Binding-site contacts:
Ligand atom C2 contacts residue ASN61 of chain 1.A at 2.5 Å.
Ligand atom C8 contacts residue SER60 of chain 1.A at 4.3 Å.
Ligand atom C5 contacts residue ASN61 of chain 1.A at 3.7 Å.
Ligand atom C7 contacts residue ASN61 of chain 1.A at 3.1 Å.
Ligand atom O7 contacts residue ASN74 of chain 1.E at 3.8 Å.
Ligand atom O3 contacts residue SER75 of chain 1.E at 3.7 Å.
Ligand atom C4 contacts residue ASN61 of chain 1.A at 4.3 Å.
Ligand atom C8 contacts residue ASN61 of chain 1.A at 4.3 Å.
Ligand atom C4 contacts residue SER75 of chain 1.E at 4.2 Å.
Ligand atom O7 contacts residue ASN61 of chain 1.A at 3.0 Å (h-bond).
Ligand atom N2 contacts residue ASN61 of chain 1.A at 2.9 Å (h-bond).
Ligand atom O5 contacts residue ASN61 of chain 1.A at 2.4 Å (h-bond).
Ligand atom C3 contacts residue ASN61 of chain 1.A at 3.8 Å.
Ligand atom C1 contacts residue ASN61 of chain 1.A at 1.5 Å.

Sequence of chain 1.A:
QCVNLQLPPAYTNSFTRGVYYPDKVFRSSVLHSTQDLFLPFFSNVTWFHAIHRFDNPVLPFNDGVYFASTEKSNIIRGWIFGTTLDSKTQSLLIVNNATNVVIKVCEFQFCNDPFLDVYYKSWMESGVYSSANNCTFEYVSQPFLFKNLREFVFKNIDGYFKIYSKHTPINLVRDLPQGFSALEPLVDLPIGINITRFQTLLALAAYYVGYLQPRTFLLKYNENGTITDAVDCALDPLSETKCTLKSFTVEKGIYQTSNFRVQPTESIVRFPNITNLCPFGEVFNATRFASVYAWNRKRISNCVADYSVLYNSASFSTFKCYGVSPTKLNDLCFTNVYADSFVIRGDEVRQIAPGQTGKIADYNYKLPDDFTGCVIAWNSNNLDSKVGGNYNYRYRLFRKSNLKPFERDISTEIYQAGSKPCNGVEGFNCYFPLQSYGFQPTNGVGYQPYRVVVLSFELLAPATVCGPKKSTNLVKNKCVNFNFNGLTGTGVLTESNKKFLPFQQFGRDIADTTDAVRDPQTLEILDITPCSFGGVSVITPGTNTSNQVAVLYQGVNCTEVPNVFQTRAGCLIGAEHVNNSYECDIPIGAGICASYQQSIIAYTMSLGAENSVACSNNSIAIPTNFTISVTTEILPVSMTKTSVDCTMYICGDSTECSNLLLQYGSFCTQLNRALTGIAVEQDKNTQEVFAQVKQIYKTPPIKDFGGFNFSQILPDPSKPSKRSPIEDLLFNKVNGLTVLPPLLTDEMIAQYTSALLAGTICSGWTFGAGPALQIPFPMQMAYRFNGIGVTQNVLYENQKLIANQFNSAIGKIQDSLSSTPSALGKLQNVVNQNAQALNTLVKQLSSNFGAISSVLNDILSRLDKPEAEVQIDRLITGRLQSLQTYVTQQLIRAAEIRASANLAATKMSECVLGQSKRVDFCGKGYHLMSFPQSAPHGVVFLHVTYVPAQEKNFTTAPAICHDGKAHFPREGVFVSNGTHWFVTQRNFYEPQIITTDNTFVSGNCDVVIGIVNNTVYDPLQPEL

Sequence of chain 1.E:
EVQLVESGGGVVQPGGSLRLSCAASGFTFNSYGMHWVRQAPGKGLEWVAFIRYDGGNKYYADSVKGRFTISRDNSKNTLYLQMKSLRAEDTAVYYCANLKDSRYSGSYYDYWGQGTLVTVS

A protein and the small-molecule ligand that binds it are described below.
Small molecule (SMILES): CC(=O)N[C@@H]1[C@@H](O)[C@H](O)[C@@H](CO)O[C@H]1O